Sequence of chain 1.D:
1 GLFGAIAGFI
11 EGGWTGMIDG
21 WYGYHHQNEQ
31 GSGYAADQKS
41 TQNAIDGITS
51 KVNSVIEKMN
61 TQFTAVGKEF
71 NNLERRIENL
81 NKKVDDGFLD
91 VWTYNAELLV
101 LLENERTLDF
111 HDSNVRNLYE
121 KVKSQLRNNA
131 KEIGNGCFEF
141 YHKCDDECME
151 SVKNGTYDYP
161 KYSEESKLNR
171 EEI

Binding-site contacts:
Ligand atom O6 contacts residue SER151 of chain 1.D at 4.5 Å.
Ligand atom O6 contacts residue GLU150 of chain 1.D at 4.3 Å.
Ligand atom C6 contacts residue SER151 of chain 1.D at 4.1 Å.
Ligand atom O5 contacts residue ASN154 of chain 1.D at 2.4 Å (h-bond).
Ligand atom C7 contacts residue ASN154 of chain 1.D at 3.7 Å.
Ligand atom O7 contacts residue ASN154 of chain 1.D at 3.5 Å (h-bond).
Ligand atom C1 contacts residue ASN154 of chain 1.D at 1.4 Å.
Ligand atom O6 contacts residue GLU147 of chain 1.D at 3.7 Å.
Ligand atom N2 contacts residue ASN154 of chain 1.D at 2.9 Å (h-bond).
Ligand atom C4 contacts residue ASN154 of chain 1.D at 4.3 Å.
Ligand atom C6 contacts residue GLU147 of chain 1.D at 4.4 Å.
Ligand atom O5 contacts residue THR156 of chain 1.D at 4.4 Å.
Ligand atom C8 contacts residue GLU147 of chain 1.D at 4.0 Å.
Ligand atom C5 contacts residue ASN154 of chain 1.D at 3.8 Å.
Ligand atom O5 contacts residue SER151 of chain 1.D at 4.5 Å.
Ligand atom C2 contacts residue ASN154 of chain 1.D at 2.4 Å.
Ligand atom C3 contacts residue ASN154 of chain 1.D at 3.8 Å.
Ligand atom O5 contacts residue GLU150 of chain 1.D at 4.3 Å.

A small-molecule ligand and the protein it binds are described below.
Small molecule (SMILES): CC(=O)N[C@H]1[C@H](O[C@H]2[C@H](O)[C@@H](NC(C)=O)CO[C@@H]2CO)O[C@H](CO)[C@@H](O[C@@H]2O[C@H](CO)[C@@H](O)[C@H](O)[C@@H]2O)[C@@H]1O